Sequence of chain 1.A:
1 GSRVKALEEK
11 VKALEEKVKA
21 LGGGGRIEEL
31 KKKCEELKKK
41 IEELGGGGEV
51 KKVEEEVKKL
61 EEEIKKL

Binding-site contacts:
Ligand atom S1 contacts residue VAL11 of chain 1.A at 4.2 Å.
Ligand atom C1 contacts residue LYS38 of chain 1.A at 4.5 Å.
Ligand atom O1 contacts residue CYS34 of chain 1.A at 3.7 Å.
Ligand atom C3 contacts residue VAL18 of chain 1.A at 3.4 Å (hydrophobic).
Ligand atom C4 contacts residue GLU15 of chain 1.A at 3.7 Å.
Ligand atom O1 contacts residue GLU35 of chain 1.A at 3.6 Å.
Ligand atom C5 contacts residue LYS19 of chain 1.A at 3.5 Å.
Ligand atom C1 contacts residue CYS34 of chain 1.A at 3.7 Å (hydrophobic).
Ligand atom C3 contacts residue CYS34 of chain 1.A at 3.5 Å (hydrophobic).
Ligand atom O1 contacts residue LYS38 of chain 1.A at 3.4 Å (salt-bridge).
Ligand atom C5 contacts residue GLU15 of chain 1.A at 3.6 Å.
Ligand atom C4 contacts residue LYS19 of chain 1.A at 3.4 Å.
Ligand atom C1 contacts residue GLU15 of chain 1.A at 3.1 Å.
Ligand atom S1 contacts residue LEU14 of chain 1.A at 3.9 Å.
Ligand atom C2 contacts residue CYS34 of chain 1.A at 3.0 Å (hydrophobic).
Ligand atom C6 contacts residue LYS19 of chain 1.A at 4.2 Å.
Ligand atom C3 contacts residue GLU15 of chain 1.A at 3.5 Å.
Ligand atom C2 contacts residue VAL18 of chain 1.A at 4.5 Å (hydrophobic).
Ligand atom C1 contacts residue GLU35 of chain 1.A at 4.2 Å.
Ligand atom C6 contacts residue GLU15 of chain 1.A at 3.2 Å.
Ligand atom S1 contacts residue CYS34 of chain 1.A at 2.0 Å (h-bond).
Ligand atom O1 contacts residue GLU15 of chain 1.A at 3.0 Å (salt-bridge).
Ligand atom C4 contacts residue VAL18 of chain 1.A at 3.8 Å (hydrophobic).
Ligand atom C3 contacts residue LYS19 of chain 1.A at 4.3 Å.
Ligand atom S1 contacts residue GLU15 of chain 1.A at 3.4 Å.
Ligand atom C2 contacts residue GLU15 of chain 1.A at 3.3 Å.

This protein binds this small molecule.
Small molecule (SMILES): Oc1ccccc1S